Binding-site contacts:
Ligand atom NAJ contacts residue LEU65 of chain 1.A at 3.9 Å.
Ligand atom CAW contacts residue VAL60 of chain 1.A at 3.4 Å (hydrophobic).
Ligand atom CAF contacts residue LEU67 of chain 1.A at 4.1 Å (hydrophobic).
Ligand atom OAM contacts residue LEU65 of chain 1.A at 3.5 Å.
Ligand atom CAC contacts residue ASN113 of chain 1.A at 3.5 Å.
Ligand atom NAH contacts residue ILE119 of chain 1.A at 3.6 Å.
Ligand atom CAA contacts residue LEU67 of chain 1.A at 3.9 Å (hydrophobic).
Ligand atom SAK contacts residue LEU65 of chain 1.A at 4.2 Å.
Ligand atom CAA contacts residue LEU65 of chain 1.A at 4.2 Å (hydrophobic).
Ligand atom CAI contacts residue VAL60 of chain 1.A at 4.0 Å (hydrophobic).
Ligand atom CAW contacts residue PRO55 of chain 1.A at 3.3 Å (hydrophobic).
Ligand atom OAG contacts residue ASN113 of chain 1.A at 3.0 Å (h-bond).
Ligand atom CAF contacts residue ILE119 of chain 1.A at 3.8 Å (hydrophobic).
Ligand atom CAE contacts residue LEU67 of chain 1.A at 4.3 Å (hydrophobic).
Ligand atom CAD contacts residue LEU67 of chain 1.A at 4.3 Å (hydrophobic).
Ligand atom CAD contacts residue ASN113 of chain 1.A at 3.9 Å.
Ligand atom NAH contacts residue TYR70 of chain 1.A at 4.1 Å.
Ligand atom CAD contacts residue ILE119 of chain 1.A at 3.4 Å (hydrophobic).
Ligand atom CAF contacts residue LEU65 of chain 1.A at 3.9 Å (hydrophobic).
Ligand atom NAH contacts residue VAL60 of chain 1.A at 4.3 Å.
Ligand atom OAG contacts residue TYR70 of chain 1.A at 4.2 Å.
Ligand atom BRAV contacts residue ASP118 of chain 1.A at 4.0 Å.
Ligand atom OAL contacts residue TRP54 of chain 1.A at 3.6 Å.
Ligand atom NAH contacts residue ASN113 of chain 1.A at 4.1 Å.
Ligand atom CAC contacts residue LEU67 of chain 1.A at 4.1 Å (hydrophobic).
Ligand atom CAC contacts residue ILE119 of chain 1.A at 4.0 Å (hydrophobic).
Ligand atom CAR contacts residue TRP54 of chain 1.A at 4.1 Å (hydrophobic).
Ligand atom BRAV contacts residue MET122 of chain 1.A at 3.2 Å.
Ligand atom CAC contacts residue TYR112 of chain 1.A at 4.1 Å (hydrophobic).
Ligand atom BRAV contacts residue ILE119 of chain 1.A at 3.8 Å.
Ligand atom BRAV contacts residue TRP54 of chain 1.A at 4.2 Å.
Ligand atom CAI contacts residue ILE119 of chain 1.A at 3.3 Å (hydrophobic).
Ligand atom CAS contacts residue TRP54 of chain 1.A at 3.6 Å (hydrophobic).
Ligand atom CAB contacts residue LEU67 of chain 1.A at 3.9 Å (hydrophobic).
Ligand atom OAG contacts residue TYR112 of chain 1.A at 3.8 Å.
Ligand atom CAW contacts residue ILE119 of chain 1.A at 4.0 Å (hydrophobic).
Ligand atom OAL contacts residue PRO55 of chain 1.A at 4.1 Å.
Ligand atom CAX contacts residue LEU67 of chain 1.A at 3.9 Å (hydrophobic).
Ligand atom CAE contacts residue ILE119 of chain 1.A at 3.3 Å (hydrophobic).
Ligand atom OAG contacts residue ILE119 of chain 1.A at 3.6 Å.

This protein binds this small molecule.
Small molecule (SMILES): COc1ccc(Br)cc1S(=O)(=O)Nc1cc2c(C)noc2cc1C

Sequence of chain 1.A:
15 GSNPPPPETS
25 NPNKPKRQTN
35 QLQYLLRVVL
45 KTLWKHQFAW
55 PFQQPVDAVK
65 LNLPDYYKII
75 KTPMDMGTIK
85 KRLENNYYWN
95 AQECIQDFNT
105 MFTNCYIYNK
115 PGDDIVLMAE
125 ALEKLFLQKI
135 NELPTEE